This protein binds this small molecule.
Small molecule (SMILES): Nc1ncnc2c1ncn2[C@@H]1O[C@H](CO[P](=O)(O)O[P](=O)(O)NP(=O)(O)O)[C@@H](O)[C@H]1O

Binding-site contacts:
Ligand atom C3' contacts residue GLU490 of chain 2.B at 3.3 Å.
Ligand atom O2' contacts residue GLU490 of chain 2.B at 1.9 Å (salt-bridge).
Ligand atom O2G contacts residue ASP91 of chain 2.B at 3.5 Å (salt-bridge).
Ligand atom O2G contacts residue ASP386 of chain 2.B at 3.4 Å (salt-bridge).
Ligand atom O1G contacts residue GLY61 of chain 2.B at 3.0 Å (h-bond).
Ligand atom N3 contacts residue GLY404 of chain 2.B at 3.3 Å.
Ligand atom PA contacts residue GLY160 of chain 2.B at 3.4 Å.
Ligand atom O5' contacts residue GLY40 of chain 2.B at 2.9 Å (h-bond).
Ligand atom C2 contacts residue LEU473 of chain 2.B at 3.5 Å (hydrophobic).
Ligand atom O1A contacts residue LEU39 of chain 2.B at 3.2 Å.
Ligand atom O3G contacts residue MG1 of chain 2.L at 2.2 Å.
Ligand atom O1A contacts residue GLY40 of chain 2.B at 2.7 Å (h-bond).
Ligand atom O3G contacts residue ASP386 of chain 2.B at 3.6 Å (salt-bridge).
Ligand atom PG contacts residue LYS161 of chain 2.B at 3.6 Å.
Ligand atom O3G contacts residue LYS161 of chain 2.B at 3.0 Å (salt-bridge).
Ligand atom PA contacts residue GLY40 of chain 2.B at 3.5 Å.
Ligand atom N3B contacts residue THR94 of chain 2.B at 3.3 Å (h-bond).
Ligand atom O1B contacts residue MG1 of chain 2.L at 3.1 Å.
Ligand atom O1G contacts residue LYS161 of chain 2.B at 3.6 Å (salt-bridge).
Ligand atom O1G contacts residue ASP60 of chain 2.B at 3.4 Å.
Ligand atom O1A contacts residue ASN59 of chain 2.B at 3.5 Å (h-bond).
Ligand atom O2' contacts residue GLY403 of chain 2.B at 3.4 Å.
Ligand atom O2B contacts residue THR95 of chain 2.B at 3.1 Å.
Ligand atom O2G contacts residue THR93 of chain 2.B at 2.8 Å (h-bond).
Ligand atom O2A contacts residue GLY160 of chain 2.B at 3.0 Å (h-bond).
Ligand atom O3G contacts residue ASP91 of chain 2.B at 3.0 Å (salt-bridge).
Ligand atom N6 contacts residue PHE476 of chain 2.B at 3.1 Å.
Ligand atom O4' contacts residue GLY40 of chain 2.B at 3.7 Å.
Ligand atom N7 contacts residue PRO41 of chain 2.B at 3.4 Å.
Ligand atom C5 contacts residue PRO41 of chain 2.B at 3.3 Å (hydrophobic).
Ligand atom O1G contacts residue THR94 of chain 2.B at 3.2 Å (h-bond).
Ligand atom O2A contacts residue MG1 of chain 2.L at 2.8 Å.
Ligand atom O1A contacts residue THR38 of chain 2.B at 2.7 Å (h-bond).
Ligand atom O2G contacts residue ASP60 of chain 2.B at 3.5 Å (salt-bridge).
Ligand atom C2' contacts residue GLU490 of chain 2.B at 2.8 Å.
Ligand atom O1G contacts residue ASN59 of chain 2.B at 3.1 Å (h-bond).
Ligand atom O1A contacts residue GLY160 of chain 2.B at 2.8 Å (h-bond).
Ligand atom O2' contacts residue GLY404 of chain 2.B at 3.0 Å (h-bond).
Ligand atom O1B contacts residue ASP91 of chain 2.B at 2.9 Å (salt-bridge).
Ligand atom N1 contacts residue ASN474 of chain 2.B at 3.6 Å.

Sequence of chain 2.B:
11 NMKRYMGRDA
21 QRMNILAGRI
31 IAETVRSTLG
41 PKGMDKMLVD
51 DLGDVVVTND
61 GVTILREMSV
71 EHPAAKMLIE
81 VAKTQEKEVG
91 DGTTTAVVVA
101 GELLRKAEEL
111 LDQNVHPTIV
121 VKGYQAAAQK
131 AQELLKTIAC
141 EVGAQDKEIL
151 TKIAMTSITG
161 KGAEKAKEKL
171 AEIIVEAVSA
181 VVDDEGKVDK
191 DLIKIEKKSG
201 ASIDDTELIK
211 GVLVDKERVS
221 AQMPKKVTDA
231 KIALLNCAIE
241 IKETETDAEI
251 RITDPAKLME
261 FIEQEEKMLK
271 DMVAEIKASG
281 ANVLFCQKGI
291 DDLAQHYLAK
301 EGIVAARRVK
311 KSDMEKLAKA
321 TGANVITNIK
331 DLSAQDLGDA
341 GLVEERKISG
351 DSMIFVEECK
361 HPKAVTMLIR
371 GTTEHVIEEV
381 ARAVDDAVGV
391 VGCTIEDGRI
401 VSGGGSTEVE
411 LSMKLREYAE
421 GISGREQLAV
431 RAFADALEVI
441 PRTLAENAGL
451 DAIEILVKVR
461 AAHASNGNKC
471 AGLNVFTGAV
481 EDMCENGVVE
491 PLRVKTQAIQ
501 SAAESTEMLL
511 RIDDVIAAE